The protein below binds the small molecule below.
Small molecule (SMILES): CC(=O)N[C@H]1[C@H](O[C@H]2[C@H](O)[C@@H](NC(C)=O)CO[C@@H]2CO)O[C@H](CO)[C@@H](O)[C@@H]1O

Sequence of chain 1.A:
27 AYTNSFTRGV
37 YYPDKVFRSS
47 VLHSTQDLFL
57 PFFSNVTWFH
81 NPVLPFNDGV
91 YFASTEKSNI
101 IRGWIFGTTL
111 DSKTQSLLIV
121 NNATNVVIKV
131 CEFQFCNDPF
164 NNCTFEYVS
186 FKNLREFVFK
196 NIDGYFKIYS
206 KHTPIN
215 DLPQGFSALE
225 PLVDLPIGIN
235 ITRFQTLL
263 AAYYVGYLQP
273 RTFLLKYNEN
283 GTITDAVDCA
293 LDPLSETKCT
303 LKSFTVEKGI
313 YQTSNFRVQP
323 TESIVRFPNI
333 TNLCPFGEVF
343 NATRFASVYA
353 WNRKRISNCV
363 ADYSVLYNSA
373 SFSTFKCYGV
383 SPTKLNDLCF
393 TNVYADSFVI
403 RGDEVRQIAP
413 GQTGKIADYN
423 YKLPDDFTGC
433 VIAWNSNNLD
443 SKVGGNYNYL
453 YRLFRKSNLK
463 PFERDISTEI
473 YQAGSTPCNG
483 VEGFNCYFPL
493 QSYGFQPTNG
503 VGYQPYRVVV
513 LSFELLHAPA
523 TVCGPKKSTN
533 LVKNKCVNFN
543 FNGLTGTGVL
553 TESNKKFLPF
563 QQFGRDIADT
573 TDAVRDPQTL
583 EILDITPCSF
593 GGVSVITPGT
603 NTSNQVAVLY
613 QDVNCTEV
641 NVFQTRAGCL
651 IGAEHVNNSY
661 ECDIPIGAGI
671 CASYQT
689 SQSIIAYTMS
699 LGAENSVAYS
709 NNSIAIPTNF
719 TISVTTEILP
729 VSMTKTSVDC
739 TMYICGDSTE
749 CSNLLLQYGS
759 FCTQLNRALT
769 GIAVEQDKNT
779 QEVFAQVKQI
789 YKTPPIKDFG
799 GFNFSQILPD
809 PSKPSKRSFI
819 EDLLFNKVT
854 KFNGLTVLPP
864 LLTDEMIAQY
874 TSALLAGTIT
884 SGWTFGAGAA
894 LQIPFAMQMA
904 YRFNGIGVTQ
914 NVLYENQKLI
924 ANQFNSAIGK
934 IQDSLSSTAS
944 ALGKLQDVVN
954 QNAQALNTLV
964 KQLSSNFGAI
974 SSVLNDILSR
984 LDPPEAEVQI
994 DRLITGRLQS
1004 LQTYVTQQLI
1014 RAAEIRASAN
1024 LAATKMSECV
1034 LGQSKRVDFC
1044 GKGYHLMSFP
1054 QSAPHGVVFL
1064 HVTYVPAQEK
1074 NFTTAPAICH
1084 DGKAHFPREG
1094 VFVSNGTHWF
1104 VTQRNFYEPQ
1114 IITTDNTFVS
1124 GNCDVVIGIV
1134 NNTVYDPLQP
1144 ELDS

Binding-site contacts:
Ligand atom C4 contacts residue GLN804 of chain 1.A at 4.4 Å.
Ligand atom C7 contacts residue ASN801 of chain 1.A at 3.4 Å.
Ligand atom O4 contacts residue GLN804 of chain 1.A at 4.1 Å.
Ligand atom C8 contacts residue ASN801 of chain 1.A at 4.0 Å.
Ligand atom C4 contacts residue ASN801 of chain 1.A at 4.3 Å.
Ligand atom C3 contacts residue ASN801 of chain 1.A at 3.8 Å.
Ligand atom O5 contacts residue SER803 of chain 1.A at 4.1 Å.
Ligand atom C2 contacts residue ASN801 of chain 1.A at 2.6 Å.
Ligand atom O7 contacts residue ASN801 of chain 1.A at 3.8 Å.
Ligand atom C3 contacts residue SER803 of chain 1.A at 4.0 Å.
Ligand atom C7 contacts residue GLN804 of chain 1.A at 3.8 Å.
Ligand atom C6 contacts residue GLN804 of chain 1.A at 3.7 Å.
Ligand atom C5 contacts residue GLN804 of chain 1.A at 3.5 Å.
Ligand atom C1 contacts residue SER803 of chain 1.A at 3.6 Å.
Ligand atom N2 contacts residue ASN801 of chain 1.A at 3.0 Å (h-bond).
Ligand atom C1 contacts residue ASN801 of chain 1.A at 1.4 Å.
Ligand atom C5 contacts residue SER803 of chain 1.A at 3.8 Å.
Ligand atom C2 contacts residue SER803 of chain 1.A at 4.4 Å.
Ligand atom C5 contacts residue ASN801 of chain 1.A at 3.6 Å.
Ligand atom O5 contacts residue ASN801 of chain 1.A at 2.4 Å (h-bond).
Ligand atom O7 contacts residue GLN804 of chain 1.A at 3.1 Å (h-bond).
Ligand atom O5 contacts residue GLN804 of chain 1.A at 4.5 Å.
Ligand atom C8 contacts residue GLN804 of chain 1.A at 3.6 Å.
Ligand atom C4 contacts residue SER803 of chain 1.A at 4.4 Å.